Binding-site contacts:
Ligand atom O1 contacts residue VAL31 of chain 57.B at 3.4 Å (h-bond).
Ligand atom C3 contacts residue VAL31 of chain 57.B at 3.0 Å (hydrophobic).
Ligand atom O1 contacts residue MET33 of chain 57.B at 3.9 Å.
Ligand atom C6 contacts residue MET33 of chain 57.B at 3.5 Å (hydrophobic).
Ligand atom C8 contacts residue SER70 of chain 57.B at 3.7 Å.
Ligand atom O5 contacts residue ASN69 of chain 57.B at 2.8 Å (h-bond).
Ligand atom C4 contacts residue NAG1 of chain 57.R at 3.2 Å.
Ligand atom N2 contacts residue ASN69 of chain 57.B at 4.3 Å.
Ligand atom O1 contacts residue ASN69 of chain 57.B at 2.1 Å (h-bond).
Ligand atom C2 contacts residue VAL31 of chain 57.B at 4.0 Å (hydrophobic).
Ligand atom C1 contacts residue VAL31 of chain 57.B at 4.3 Å (hydrophobic).
Ligand atom C4 contacts residue VAL31 of chain 57.B at 3.8 Å (hydrophobic).
Ligand atom C7 contacts residue SER70 of chain 57.B at 4.4 Å.
Ligand atom O6 contacts residue NAG1 of chain 57.R at 3.0 Å.
Ligand atom O3 contacts residue NAG1 of chain 57.R at 2.6 Å (h-bond).
Ligand atom O7 contacts residue ASN69 of chain 57.B at 3.8 Å.
Ligand atom O1 contacts residue SER70 of chain 57.B at 4.2 Å.
Ligand atom O5 contacts residue MET33 of chain 57.B at 4.2 Å.
Ligand atom C5 contacts residue ASN69 of chain 57.B at 3.7 Å.
Ligand atom C5 contacts residue NAG1 of chain 57.R at 4.3 Å.
Ligand atom C1 contacts residue ASN69 of chain 57.B at 2.7 Å.
Ligand atom C7 contacts residue ASN69 of chain 57.B at 3.8 Å.
Ligand atom C8 contacts residue ARG57 of chain 57.B at 4.2 Å.
Ligand atom N2 contacts residue VAL31 of chain 57.B at 4.0 Å.
Ligand atom C6 contacts residue LEU24 of chain 57.B at 4.5 Å (hydrophobic).
Ligand atom O4 contacts residue NAG1 of chain 57.R at 3.0 Å.
Ligand atom C3 contacts residue NAG1 of chain 57.R at 3.7 Å.
Ligand atom C2 contacts residue ASN69 of chain 57.B at 4.2 Å.
Ligand atom C8 contacts residue ASN69 of chain 57.B at 3.4 Å.
Ligand atom C6 contacts residue NAG1 of chain 57.R at 4.3 Å.
Ligand atom C5 contacts residue VAL31 of chain 57.B at 4.2 Å (hydrophobic).
Ligand atom C6 contacts residue ASN69 of chain 57.B at 4.4 Å.
Ligand atom C5 contacts residue MET33 of chain 57.B at 3.7 Å (hydrophobic).
Ligand atom O3 contacts residue VAL31 of chain 57.B at 3.6 Å.
Ligand atom O4 contacts residue VAL31 of chain 57.B at 3.3 Å.

Sequence of chain 57.B:
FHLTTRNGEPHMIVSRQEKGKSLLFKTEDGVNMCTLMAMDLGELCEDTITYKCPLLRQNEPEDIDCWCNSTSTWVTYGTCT

A small-molecule ligand and the protein it binds are described below.
Small molecule (SMILES): CC(=O)N[C@@H]1[C@@H](O)[C@H](O)[C@@H](CO)O[C@H]1O